Sequence of chain 2.A:
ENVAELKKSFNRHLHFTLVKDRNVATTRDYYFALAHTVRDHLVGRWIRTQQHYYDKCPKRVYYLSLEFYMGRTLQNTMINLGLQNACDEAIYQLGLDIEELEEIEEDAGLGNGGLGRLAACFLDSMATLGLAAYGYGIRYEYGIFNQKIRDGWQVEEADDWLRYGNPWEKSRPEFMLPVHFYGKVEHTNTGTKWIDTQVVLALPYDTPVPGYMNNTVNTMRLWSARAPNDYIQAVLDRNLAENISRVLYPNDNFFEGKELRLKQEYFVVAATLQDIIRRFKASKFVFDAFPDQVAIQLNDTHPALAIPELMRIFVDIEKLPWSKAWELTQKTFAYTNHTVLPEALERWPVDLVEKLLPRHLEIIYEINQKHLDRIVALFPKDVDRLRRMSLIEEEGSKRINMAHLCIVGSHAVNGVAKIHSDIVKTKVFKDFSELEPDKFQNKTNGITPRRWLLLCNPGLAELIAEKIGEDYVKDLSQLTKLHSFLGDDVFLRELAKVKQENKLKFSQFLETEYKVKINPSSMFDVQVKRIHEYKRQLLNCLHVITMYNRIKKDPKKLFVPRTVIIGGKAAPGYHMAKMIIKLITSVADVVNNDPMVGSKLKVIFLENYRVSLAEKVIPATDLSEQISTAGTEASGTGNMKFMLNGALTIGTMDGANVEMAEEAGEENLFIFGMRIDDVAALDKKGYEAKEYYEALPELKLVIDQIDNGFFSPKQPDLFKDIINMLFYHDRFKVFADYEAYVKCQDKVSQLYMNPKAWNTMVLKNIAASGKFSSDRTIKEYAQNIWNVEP

Binding-site contacts:
Ligand atom O3 contacts residue SER675 of chain 2.A at 3.0 Å (h-bond).
Ligand atom C8 contacts residue ASP340 of chain 2.A at 3.5 Å.
Ligand atom O4 contacts residue GLY676 of chain 2.A at 2.8 Å (h-bond).
Ligand atom C8 contacts residue ASN285 of chain 2.A at 3.2 Å.
Ligand atom C7 contacts residue HIS378 of chain 2.A at 3.9 Å.
Ligand atom O4 contacts residue ASN485 of chain 2.A at 3.4 Å (h-bond).
Ligand atom C1 contacts residue ASN285 of chain 2.A at 4.0 Å.
Ligand atom O6 contacts residue HIS378 of chain 2.A at 2.7 Å (h-bond).
Ligand atom C5 contacts residue GLY136 of chain 2.A at 4.0 Å.
Ligand atom C6 contacts residue HIS378 of chain 2.A at 3.3 Å.
Ligand atom O2 contacts residue GLU673 of chain 2.A at 3.1 Å (salt-bridge).
Ligand atom O2 contacts residue TYR574 of chain 2.A at 2.9 Å (h-bond).
Ligand atom C4 contacts residue GLY676 of chain 2.A at 3.8 Å.
Ligand atom O7 contacts residue LEU137 of chain 2.A at 3.7 Å.
Ligand atom O6 contacts residue ASN485 of chain 2.A at 2.9 Å (h-bond).
Ligand atom O3 contacts residue GLU673 of chain 2.A at 2.6 Å (salt-bridge).
Ligand atom O2 contacts residue ASN285 of chain 2.A at 3.1 Å (h-bond).
Ligand atom C8 contacts residue THR379 of chain 2.A at 3.4 Å.
Ligand atom C8 contacts residue HIS378 of chain 2.A at 4.0 Å.
Ligand atom C7 contacts residue LEU137 of chain 2.A at 4.0 Å (hydrophobic).
Ligand atom C3 contacts residue GLU673 of chain 2.A at 3.3 Å.
Ligand atom C6 contacts residue GLY136 of chain 2.A at 4.0 Å.
Ligand atom C1 contacts residue HIS378 of chain 2.A at 3.5 Å.
Ligand atom O3 contacts residue ALA674 of chain 2.A at 3.4 Å (h-bond).
Ligand atom N1 contacts residue ASN285 of chain 2.A at 3.6 Å.
Ligand atom C6 contacts residue LEU140 of chain 2.A at 4.0 Å (hydrophobic).
Ligand atom O5 contacts residue HIS378 of chain 2.A at 3.6 Å.
Ligand atom C2 contacts residue HIS378 of chain 2.A at 3.4 Å.
Ligand atom O3 contacts residue GLY676 of chain 2.A at 3.2 Å (h-bond).
Ligand atom O6 contacts residue LEU140 of chain 2.A at 3.9 Å.
Ligand atom C2 contacts residue GLU673 of chain 2.A at 3.7 Å.
Ligand atom C7 contacts residue ASN285 of chain 2.A at 3.4 Å.
Ligand atom N1 contacts residue HIS378 of chain 2.A at 2.9 Å (h-bond).
Ligand atom O4 contacts residue SER675 of chain 2.A at 3.6 Å.
Ligand atom O6 contacts residue VAL456 of chain 2.A at 3.5 Å.
Ligand atom C5 contacts residue LEU137 of chain 2.A at 3.9 Å (hydrophobic).
Ligand atom O7 contacts residue ASN285 of chain 2.A at 3.4 Å (h-bond).
Ligand atom C6 contacts residue LEU137 of chain 2.A at 4.0 Å (hydrophobic).
Ligand atom C3 contacts residue GLY676 of chain 2.A at 4.0 Å.
Ligand atom C6 contacts residue ASN485 of chain 2.A at 3.5 Å.

A small-molecule ligand and the protein it binds are described below.
Small molecule (SMILES): CC(=O)N[C@@H]1O[C@H](CO)[C@@H](O)[C@H](O)[C@H]1O